Sequence of chain 9.G:
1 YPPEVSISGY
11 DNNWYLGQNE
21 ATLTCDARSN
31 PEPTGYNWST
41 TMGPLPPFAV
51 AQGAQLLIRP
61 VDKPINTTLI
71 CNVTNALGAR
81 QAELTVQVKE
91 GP

This protein binds this small molecule.
Small molecule (SMILES): CC(=O)N[C@H]1[C@H](O[C@H]2[C@H](O)[C@@H](NC(C)=O)CO[C@@H]2CO[C@@H]2O[C@@H](C)[C@@H](O)[C@@H](O)[C@@H]2O)O[C@H](CO)[C@@H](O[C@@H]2O[C@H](CO)[C@@H](O)[C@H](O)[C@@H]2O)[C@@H]1O

Binding-site contacts:
Ligand atom C8 contacts residue GLN87 of chain 9.G at 4.5 Å.
Ligand atom N2 contacts residue PRO64 of chain 9.G at 4.3 Å.
Ligand atom N2 contacts residue ILE65 of chain 9.G at 4.4 Å.
Ligand atom O5 contacts residue ASN66 of chain 9.G at 2.2 Å (h-bond).
Ligand atom C8 contacts residue PRO64 of chain 9.G at 3.4 Å (hydrophobic).
Ligand atom C5 contacts residue ASN66 of chain 9.G at 3.5 Å.
Ligand atom C2 contacts residue ASN66 of chain 9.G at 2.2 Å.
Ligand atom C7 contacts residue ASN66 of chain 9.G at 4.0 Å.
Ligand atom O7 contacts residue ASN66 of chain 9.G at 4.3 Å.
Ligand atom C1 contacts residue ASN66 of chain 9.G at 1.4 Å.
Ligand atom N2 contacts residue ASN66 of chain 9.G at 2.8 Å (h-bond).
Ligand atom C3 contacts residue ASN66 of chain 9.G at 3.6 Å.
Ligand atom C4 contacts residue ASN66 of chain 9.G at 4.0 Å.
Ligand atom O7 contacts residue PRO64 of chain 9.G at 3.9 Å.
Ligand atom C7 contacts residue PRO64 of chain 9.G at 3.8 Å (hydrophobic).